This protein binds this small molecule.
Small molecule (SMILES): CC(=O)N[C@@H]1[C@@H](O)[C@H](O)[C@@H](CO)O[C@H]1O

Binding-site contacts:
Ligand atom C3 contacts residue ASN223 of chain 1.B at 3.8 Å.
Ligand atom C6 contacts residue ASN223 of chain 1.B at 4.4 Å.
Ligand atom O5 contacts residue ASN223 of chain 1.B at 2.4 Å (h-bond).
Ligand atom C1 contacts residue ASN223 of chain 1.B at 1.4 Å.
Ligand atom C7 contacts residue ASN223 of chain 1.B at 3.5 Å.
Ligand atom C2 contacts residue ASN223 of chain 1.B at 2.5 Å.
Ligand atom C4 contacts residue ASN223 of chain 1.B at 4.2 Å.
Ligand atom O7 contacts residue ASN223 of chain 1.B at 3.6 Å (h-bond).
Ligand atom N2 contacts residue ASN223 of chain 1.B at 2.9 Å (h-bond).
Ligand atom O6 contacts residue ASN223 of chain 1.B at 3.8 Å.
Ligand atom C5 contacts residue ASN223 of chain 1.B at 3.6 Å.

Sequence of chain 1.B:
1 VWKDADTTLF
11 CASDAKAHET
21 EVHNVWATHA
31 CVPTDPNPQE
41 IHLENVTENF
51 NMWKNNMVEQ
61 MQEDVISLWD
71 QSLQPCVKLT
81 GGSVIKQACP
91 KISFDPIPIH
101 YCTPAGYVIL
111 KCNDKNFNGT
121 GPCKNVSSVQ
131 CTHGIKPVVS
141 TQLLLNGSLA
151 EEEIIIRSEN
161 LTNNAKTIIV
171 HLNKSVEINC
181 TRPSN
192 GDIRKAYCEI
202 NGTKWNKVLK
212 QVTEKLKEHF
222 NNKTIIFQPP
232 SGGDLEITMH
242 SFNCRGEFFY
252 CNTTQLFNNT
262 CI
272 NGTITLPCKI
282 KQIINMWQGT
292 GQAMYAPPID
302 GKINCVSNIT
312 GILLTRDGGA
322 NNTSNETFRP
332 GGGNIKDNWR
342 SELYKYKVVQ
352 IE